Sequence of chain 1.A:
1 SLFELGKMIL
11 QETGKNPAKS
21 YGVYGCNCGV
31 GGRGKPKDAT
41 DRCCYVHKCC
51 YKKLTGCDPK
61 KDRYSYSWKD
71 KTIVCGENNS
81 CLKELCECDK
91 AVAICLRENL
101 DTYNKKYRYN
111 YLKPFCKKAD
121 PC

Sequence of chain 1.B:
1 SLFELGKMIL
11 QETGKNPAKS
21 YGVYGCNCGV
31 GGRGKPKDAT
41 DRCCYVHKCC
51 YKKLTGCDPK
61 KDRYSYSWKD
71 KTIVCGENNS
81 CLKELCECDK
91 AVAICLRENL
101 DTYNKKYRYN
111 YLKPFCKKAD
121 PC

This small molecule binds to this protein.
Small molecule (SMILES): CCc1c(C(=O)C(N)=O)c2c(OCC(=O)O)cccc2n1Cc1ccccc1

Binding-site contacts:
Ligand atom C26 contacts residue HIS47 of chain 1.B at 3.7 Å.
Ligand atom C13 contacts residue PRO17 of chain 1.B at 3.9 Å (hydrophobic).
Ligand atom C15 contacts residue GLY29 of chain 1.B at 3.7 Å.
Ligand atom O27 contacts residue CYS44 of chain 1.B at 3.5 Å.
Ligand atom O27 contacts residue GLY29 of chain 1.B at 2.7 Å (h-bond).
Ligand atom C08 contacts residue GLY22 of chain 1.B at 3.9 Å.
Ligand atom C24 contacts residue HIS47 of chain 1.B at 3.7 Å.
Ligand atom C17 contacts residue GLY29 of chain 1.B at 3.7 Å.
Ligand atom C26 contacts residue LYS48 of chain 1.B at 3.9 Å.
Ligand atom C01 contacts residue CYS44 of chain 1.B at 3.7 Å (hydrophobic).
Ligand atom C12 contacts residue GLY6 of chain 1.B at 3.7 Å.
Ligand atom C14 contacts residue PRO17 of chain 1.B at 3.9 Å (hydrophobic).
Ligand atom O19 contacts residue LYS48 of chain 1.B at 3.6 Å (salt-bridge).
Ligand atom N28 contacts residue HIS47 of chain 1.B at 2.8 Å (h-bond).
Ligand atom O23 contacts residue TYR51 of chain 1.B at 3.3 Å.
Ligand atom C14 contacts residue PHE115 of chain 1.A at 3.9 Å (hydrophobic).
Ligand atom C26 contacts residue GLY29 of chain 1.B at 3.8 Å.
Ligand atom N07 contacts residue GLY29 of chain 1.B at 3.9 Å.
Ligand atom C12 contacts residue PHE115 of chain 1.A at 3.7 Å (hydrophobic).
Ligand atom C04 contacts residue GLY29 of chain 1.B at 3.7 Å.
Ligand atom N28 contacts residue CYS44 of chain 1.B at 3.1 Å (h-bond).
Ligand atom C05 contacts residue GLY29 of chain 1.B at 3.5 Å.
Ligand atom C01 contacts residue TYR21 of chain 1.B at 3.5 Å (hydrophobic).
Ligand atom C14 contacts residue ALA18 of chain 1.B at 3.5 Å (hydrophobic).
Ligand atom C21 contacts residue TYR51 of chain 1.B at 3.8 Å (hydrophobic).
Ligand atom C20 contacts residue TYR51 of chain 1.B at 3.5 Å (hydrophobic).
Ligand atom C26 contacts residue CYS44 of chain 1.B at 3.7 Å (hydrophobic).
Ligand atom C11 contacts residue LEU2 of chain 1.B at 3.3 Å (hydrophobic).
Ligand atom C18 contacts residue GLY29 of chain 1.B at 3.8 Å.
Ligand atom C02 contacts residue TYR21 of chain 1.B at 3.6 Å (hydrophobic).
Ligand atom C06 contacts residue GLY29 of chain 1.B at 3.5 Å.
Ligand atom O27 contacts residue LYS48 of chain 1.B at 3.1 Å (salt-bridge).
Ligand atom C11 contacts residue GLY6 of chain 1.B at 3.6 Å.
Ligand atom O25 contacts residue HIS47 of chain 1.B at 3.3 Å (h-bond).
Ligand atom C13 contacts residue PHE115 of chain 1.A at 3.2 Å (hydrophobic).
Ligand atom O22 contacts residue LYS48 of chain 1.B at 3.2 Å (salt-bridge).
Ligand atom C12 contacts residue LEU2 of chain 1.B at 3.4 Å (hydrophobic).
Ligand atom O27 contacts residue CYS28 of chain 1.B at 3.1 Å.
Ligand atom O27 contacts residue ASN27 of chain 1.B at 3.1 Å (h-bond).
Ligand atom C02 contacts residue ILE9 of chain 1.B at 3.7 Å (hydrophobic).